Sequence of chain 1.A:
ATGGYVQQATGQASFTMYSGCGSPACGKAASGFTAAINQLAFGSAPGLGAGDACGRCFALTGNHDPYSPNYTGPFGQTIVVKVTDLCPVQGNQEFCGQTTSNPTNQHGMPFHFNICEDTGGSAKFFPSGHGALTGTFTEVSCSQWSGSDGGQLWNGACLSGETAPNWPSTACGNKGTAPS

This protein binds this small molecule.
Small molecule (SMILES): OC[C@H]1O[C@@H](O[C@H]2[C@H](O)[C@@H](O)[C@H](O[C@H]3[C@H](O)[C@@H](O)[C@H](O[C@H]4[C@H](O)[C@@H](O)[C@H](O[C@H]5[C@H](O)[C@@H](O)[C@@H](O)O[C@@H]5CO)O[C@@H]4CO)O[C@@H]3CO)O[C@@H]2CO)[C@H](O)[C@@H](O)[C@@H]1O

Binding-site contacts:
Ligand atom O6 contacts residue PRO24 of chain 1.A at 3.4 Å (h-bond).
Ligand atom O5 contacts residue ASN114 of chain 1.A at 3.5 Å (h-bond).
Ligand atom C1 contacts residue BGC5 of chain 1.C at 3.1 Å.
Ligand atom O4 contacts residue ALA25 of chain 1.A at 3.3 Å.
Ligand atom C1 contacts residue TRP154 of chain 1.A at 3.6 Å (hydrophobic).
Ligand atom C3 contacts residue GLY47 of chain 1.A at 3.5 Å.
Ligand atom O6 contacts residue ASN114 of chain 1.A at 2.9 Å (h-bond).
Ligand atom O6 contacts residue GLY47 of chain 1.A at 2.7 Å (h-bond).
Ligand atom O6 contacts residue TRP154 of chain 1.A at 2.9 Å (h-bond).
Ligand atom O6 contacts residue SER23 of chain 1.A at 3.0 Å (h-bond).
Ligand atom O2 contacts residue 40S1 of chain 1.D at 3.6 Å.
Ligand atom C6 contacts residue TYR18 of chain 1.A at 3.5 Å (hydrophobic).
Ligand atom O2 contacts residue GLY20 of chain 1.A at 3.5 Å (h-bond).
Ligand atom C6 contacts residue SER23 of chain 1.A at 3.4 Å.
Ligand atom O3 contacts residue GLY47 of chain 1.A at 3.0 Å.
Ligand atom O2 contacts residue ASN155 of chain 1.A at 2.6 Å (h-bond).
Ligand atom C1 contacts residue ASN92 of chain 1.A at 3.4 Å.
Ligand atom O2 contacts residue GLY47 of chain 1.A at 2.9 Å (h-bond).
Ligand atom O6 contacts residue TYR18 of chain 1.A at 3.3 Å.
Ligand atom C2 contacts residue ASP85 of chain 1.A at 3.6 Å.
Ligand atom C2 contacts residue ASN155 of chain 1.A at 3.4 Å.
Ligand atom O3 contacts residue ASN155 of chain 1.A at 3.4 Å.
Ligand atom O5 contacts residue BGC5 of chain 1.C at 3.4 Å (h-bond).
Ligand atom C5 contacts residue LEU86 of chain 1.A at 3.6 Å (hydrophobic).
Ligand atom O2 contacts residue ASN92 of chain 1.A at 3.1 Å (h-bond).
Ligand atom O2 contacts residue PRO46 of chain 1.A at 3.5 Å.
Ligand atom O3 contacts residue GLY49 of chain 1.A at 3.0 Å (h-bond).
Ligand atom O2 contacts residue ASP85 of chain 1.A at 2.8 Å (salt-bridge).
Ligand atom C6 contacts residue LEU86 of chain 1.A at 3.3 Å (hydrophobic).
Ligand atom C3 contacts residue ASP85 of chain 1.A at 3.2 Å.
Ligand atom O6 contacts residue PRO46 of chain 1.A at 3.5 Å.
Ligand atom O3 contacts residue SER23 of chain 1.A at 2.8 Å (h-bond).
Ligand atom O1 contacts residue BGC5 of chain 1.C at 2.6 Å (h-bond).
Ligand atom O5 contacts residue GLY47 of chain 1.A at 3.6 Å.
Ligand atom O3 contacts residue LEU48 of chain 1.A at 3.4 Å (h-bond).
Ligand atom C6 contacts residue 40S1 of chain 1.D at 3.5 Å.
Ligand atom C2 contacts residue ASN92 of chain 1.A at 3.4 Å.
Ligand atom O6 contacts residue ALA36 of chain 1.A at 3.2 Å.
Ligand atom C6 contacts residue GLY47 of chain 1.A at 3.6 Å.
Ligand atom O5 contacts residue SER23 of chain 1.A at 3.5 Å (h-bond).